Binding-site contacts:
Ligand atom OXT contacts residue GLU36 of chain 1.A at 3.1 Å (salt-bridge).
Ligand atom CE1 contacts residue GLY34 of chain 1.A at 3.9 Å.
Ligand atom CA contacts residue GLN155 of chain 1.A at 4.0 Å.
Ligand atom C contacts residue GLN173 of chain 1.A at 3.7 Å.
Ligand atom CE2 contacts residue GLN155 of chain 1.A at 4.1 Å.
Ligand atom CA contacts residue GLN173 of chain 1.A at 3.4 Å.
Ligand atom BR contacts residue GLN155 of chain 1.A at 3.7 Å.
Ligand atom BR contacts residue LEU65 of chain 1.A at 3.7 Å.
Ligand atom CE2 contacts residue LEU65 of chain 1.A at 3.5 Å (hydrophobic).
Ligand atom CG contacts residue ALA67 of chain 1.A at 4.0 Å (hydrophobic).
Ligand atom CD2 contacts residue HIS70 of chain 1.A at 3.6 Å.
Ligand atom CB contacts residue GLU36 of chain 1.A at 3.9 Å.
Ligand atom CB contacts residue GLY34 of chain 1.A at 3.7 Å.
Ligand atom CB contacts residue TYR151 of chain 1.A at 3.6 Å (hydrophobic).
Ligand atom CZ contacts residue LEU65 of chain 1.A at 3.6 Å (hydrophobic).
Ligand atom N contacts residue GLN155 of chain 1.A at 2.8 Å (h-bond).
Ligand atom N contacts residue GLN173 of chain 1.A at 2.7 Å (h-bond).
Ligand atom CD2 contacts residue GLN155 of chain 1.A at 3.9 Å.
Ligand atom CA contacts residue GLY34 of chain 1.A at 4.0 Å.
Ligand atom O contacts residue GLN173 of chain 1.A at 3.0 Å (h-bond).
Ligand atom CD1 contacts residue GLY34 of chain 1.A at 3.6 Å.
Ligand atom CD2 contacts residue ALA67 of chain 1.A at 3.5 Å (hydrophobic).
Ligand atom N contacts residue TYR151 of chain 1.A at 2.9 Å (h-bond).
Ligand atom CG contacts residue GLN155 of chain 1.A at 3.7 Å.
Ligand atom CE1 contacts residue GLN155 of chain 1.A at 3.7 Å.
Ligand atom O contacts residue GLU36 of chain 1.A at 4.0 Å.
Ligand atom CE2 contacts residue HIS70 of chain 1.A at 3.4 Å.
Ligand atom CB contacts residue ALA67 of chain 1.A at 4.1 Å (hydrophobic).
Ligand atom BR contacts residue TYR161 of chain 1.A at 3.5 Å.
Ligand atom CA contacts residue TYR151 of chain 1.A at 3.4 Å (hydrophobic).
Ligand atom CG contacts residue GLY34 of chain 1.A at 4.0 Å.
Ligand atom C contacts residue TYR151 of chain 1.A at 3.1 Å (hydrophobic).
Ligand atom C contacts residue GLU36 of chain 1.A at 3.9 Å.
Ligand atom OXT contacts residue PHE35 of chain 1.A at 3.6 Å.
Ligand atom OXT contacts residue GLY34 of chain 1.A at 3.8 Å.
Ligand atom CE2 contacts residue ALA67 of chain 1.A at 4.2 Å (hydrophobic).
Ligand atom CZ contacts residue GLN155 of chain 1.A at 3.7 Å.
Ligand atom CD1 contacts residue GLN155 of chain 1.A at 3.7 Å.
Ligand atom O contacts residue TYR151 of chain 1.A at 3.4 Å (h-bond).
Ligand atom BR contacts residue HIS160 of chain 1.A at 3.5 Å.

Sequence of chain 1.A:
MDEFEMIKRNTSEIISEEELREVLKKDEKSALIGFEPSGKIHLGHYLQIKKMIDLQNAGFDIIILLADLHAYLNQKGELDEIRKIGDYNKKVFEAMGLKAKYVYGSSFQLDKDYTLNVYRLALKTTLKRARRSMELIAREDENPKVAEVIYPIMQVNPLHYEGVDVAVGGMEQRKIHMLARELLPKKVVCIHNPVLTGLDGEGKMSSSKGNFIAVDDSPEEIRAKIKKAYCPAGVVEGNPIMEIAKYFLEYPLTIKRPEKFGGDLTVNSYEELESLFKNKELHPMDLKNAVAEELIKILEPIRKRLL

This small molecule binds to this protein.
Small molecule (SMILES): N[C@@H](Cc1ccc(Br)cc1)C(=O)O